Binding-site contacts:
Ligand atom N20 contacts residue LEU38 of chain 1.A at 3.6 Å (h-bond).
Ligand atom C19 contacts residue GLY118 of chain 1.A at 3.8 Å.
Ligand atom N20 contacts residue GLY118 of chain 1.A at 3.7 Å.
Ligand atom N24 contacts residue LEU114 of chain 1.A at 3.7 Å.
Ligand atom N24 contacts residue LEU38 of chain 1.A at 3.6 Å.
Ligand atom C23 contacts residue MET115 of chain 1.A at 3.5 Å (hydrophobic).
Ligand atom N3 contacts residue MET115 of chain 1.A at 2.9 Å (h-bond).
Ligand atom N17 contacts residue GLU113 of chain 1.A at 2.9 Å (salt-bridge).
Ligand atom C13 contacts residue LEU172 of chain 1.A at 3.9 Å (hydrophobic).
Ligand atom C14 contacts residue LEU172 of chain 1.A at 3.7 Å (hydrophobic).
Ligand atom N17 contacts residue LEU172 of chain 1.A at 3.7 Å.
Ligand atom N24 contacts residue ALA116 of chain 1.A at 3.8 Å.
Ligand atom C9 contacts residue LEU112 of chain 1.A at 3.9 Å (hydrophobic).
Ligand atom C15 contacts residue LEU172 of chain 1.A at 3.6 Å (hydrophobic).
Ligand atom C2 contacts residue ALA64 of chain 1.A at 3.4 Å (hydrophobic).
Ligand atom C23 contacts residue LEU38 of chain 1.A at 3.7 Å (hydrophobic).
Ligand atom C13 contacts residue ARG169 of chain 1.A at 3.2 Å.
Ligand atom C1 contacts residue LEU172 of chain 1.A at 3.7 Å (hydrophobic).
Ligand atom N17 contacts residue ALA64 of chain 1.A at 3.5 Å.
Ligand atom N21 contacts residue LEU38 of chain 1.A at 3.5 Å (h-bond).
Ligand atom O30 contacts residue VAL46 of chain 1.A at 3.5 Å.
Ligand atom C4 contacts residue MET115 of chain 1.A at 3.1 Å (hydrophobic).
Ligand atom C2 contacts residue LEU172 of chain 1.A at 3.6 Å (hydrophobic).
Ligand atom N17 contacts residue LEU112 of chain 1.A at 3.6 Å.
Ligand atom C29 contacts residue GLY39 of chain 1.A at 3.3 Å.
Ligand atom N21 contacts residue GLY118 of chain 1.A at 3.8 Å.
Ligand atom F16 contacts residue ASP186 of chain 1.A at 3.3 Å.
Ligand atom C2 contacts residue GLU113 of chain 1.A at 3.7 Å.
Ligand atom N24 contacts residue MET115 of chain 1.A at 3.6 Å (h-bond).
Ligand atom C6 contacts residue LEU172 of chain 1.A at 3.8 Å (hydrophobic).
Ligand atom C25 contacts residue LEU38 of chain 1.A at 3.5 Å (hydrophobic).
Ligand atom N3 contacts residue GLU113 of chain 1.A at 3.6 Å.
Ligand atom C14 contacts residue GLY185 of chain 1.A at 3.9 Å.
Ligand atom F16 contacts residue ASN170 of chain 1.A at 3.3 Å.
Ligand atom C22 contacts residue GLY118 of chain 1.A at 3.9 Å.
Ligand atom N3 contacts residue ALA64 of chain 1.A at 3.7 Å.
Ligand atom C29 contacts residue LEU38 of chain 1.A at 3.5 Å (hydrophobic).
Ligand atom C15 contacts residue GLY185 of chain 1.A at 3.5 Å.
Ligand atom F16 contacts residue GLY185 of chain 1.A at 3.0 Å.
Ligand atom F16 contacts residue LEU172 of chain 1.A at 3.7 Å.

The protein below binds the small molecule below.
Small molecule (SMILES): C[C@H]1Oc2cc(cnc2N)-c2c(nn(C)c2C#N)CN(C)C(=O)c2ccc(F)cc21

Sequence of chain 1.A:
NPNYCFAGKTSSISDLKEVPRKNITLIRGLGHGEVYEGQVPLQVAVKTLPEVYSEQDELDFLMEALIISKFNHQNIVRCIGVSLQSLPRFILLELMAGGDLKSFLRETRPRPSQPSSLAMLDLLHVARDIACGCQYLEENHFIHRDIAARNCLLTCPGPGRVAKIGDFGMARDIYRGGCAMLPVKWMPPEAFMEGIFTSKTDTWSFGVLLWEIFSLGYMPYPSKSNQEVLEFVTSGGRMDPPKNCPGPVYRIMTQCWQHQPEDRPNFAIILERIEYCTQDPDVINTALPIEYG